Sequence of chain 1.A:
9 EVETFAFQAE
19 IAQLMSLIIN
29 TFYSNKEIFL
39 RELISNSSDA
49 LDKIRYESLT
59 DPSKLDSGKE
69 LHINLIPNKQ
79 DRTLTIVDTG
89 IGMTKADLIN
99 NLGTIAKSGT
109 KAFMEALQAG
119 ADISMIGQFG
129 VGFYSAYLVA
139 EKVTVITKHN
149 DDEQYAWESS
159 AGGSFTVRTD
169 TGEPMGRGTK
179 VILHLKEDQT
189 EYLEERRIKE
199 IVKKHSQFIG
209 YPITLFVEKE

The protein below binds the small molecule below.
Small molecule (SMILES): CSc1nc(N)nc(-c2c(Cl)cc3c4c(cccc24)COC3)n1

Binding-site contacts:
Ligand atom C10 contacts residue PHE131 of chain 1.A at 3.7 Å (hydrophobic).
Ligand atom C18 contacts residue ASP86 of chain 1.A at 3.9 Å.
Ligand atom CL13 contacts residue VAL143 of chain 1.A at 4.0 Å.
Ligand atom N22 contacts residue THR177 of chain 1.A at 3.5 Å (h-bond).
Ligand atom C1 contacts residue PHE131 of chain 1.A at 3.6 Å (hydrophobic).
Ligand atom C25 contacts residue MET91 of chain 1.A at 3.6 Å (hydrophobic).
Ligand atom N22 contacts residue ALA48 of chain 1.A at 3.5 Å.
Ligand atom O2 contacts residue ASN99 of chain 1.A at 3.8 Å.
Ligand atom C23 contacts residue ALA48 of chain 1.A at 4.0 Å (hydrophobic).
Ligand atom C25 contacts residue GLY90 of chain 1.A at 3.7 Å.
Ligand atom C11 contacts residue PHE131 of chain 1.A at 3.4 Å (hydrophobic).
Ligand atom C3 contacts residue GLY128 of chain 1.A at 3.5 Å.
Ligand atom N17 contacts residue ASN44 of chain 1.A at 3.8 Å.
Ligand atom O2 contacts residue PHE131 of chain 1.A at 3.9 Å.
Ligand atom N16 contacts residue MET91 of chain 1.A at 3.7 Å.
Ligand atom C18 contacts residue THR177 of chain 1.A at 4.0 Å.
Ligand atom N19 contacts residue SER45 of chain 1.A at 3.6 Å.
Ligand atom S24 contacts residue GLY90 of chain 1.A at 3.6 Å (h-bond).
Ligand atom C8 contacts residue ASN44 of chain 1.A at 3.9 Å.
Ligand atom S24 contacts residue ILE89 of chain 1.A at 3.7 Å.
Ligand atom C1 contacts residue ASN99 of chain 1.A at 3.4 Å.
Ligand atom C3 contacts residue ASN99 of chain 1.A at 3.5 Å.
Ligand atom C10 contacts residue LEU100 of chain 1.A at 3.8 Å (hydrophobic).
Ligand atom O2 contacts residue TYR132 of chain 1.A at 3.5 Å.
Ligand atom N19 contacts residue THR177 of chain 1.A at 3.9 Å.
Ligand atom C12 contacts residue LEU100 of chain 1.A at 3.8 Å (hydrophobic).
Ligand atom S24 contacts residue MET91 of chain 1.A at 4.0 Å.
Ligand atom C11 contacts residue LEU100 of chain 1.A at 3.3 Å (hydrophobic).
Ligand atom O2 contacts residue GLY128 of chain 1.A at 3.9 Å.
Ligand atom S24 contacts residue ALA48 of chain 1.A at 3.8 Å.
Ligand atom N19 contacts residue ASN44 of chain 1.A at 4.0 Å.
Ligand atom C12 contacts residue PHE131 of chain 1.A at 4.0 Å (hydrophobic).
Ligand atom CL13 contacts residue MET91 of chain 1.A at 3.8 Å.
Ligand atom C23 contacts residue THR177 of chain 1.A at 4.0 Å.
Ligand atom CL13 contacts residue PHE131 of chain 1.A at 3.8 Å.
Ligand atom C1 contacts residue TYR132 of chain 1.A at 3.8 Å (hydrophobic).
Ligand atom C25 contacts residue ILE89 of chain 1.A at 4.0 Å (hydrophobic).
Ligand atom C15 contacts residue MET91 of chain 1.A at 4.0 Å (hydrophobic).
Ligand atom N19 contacts residue ASP86 of chain 1.A at 2.9 Å (salt-bridge).
Ligand atom C14 contacts residue ASN44 of chain 1.A at 4.0 Å.